Sequence of chain 31.E:
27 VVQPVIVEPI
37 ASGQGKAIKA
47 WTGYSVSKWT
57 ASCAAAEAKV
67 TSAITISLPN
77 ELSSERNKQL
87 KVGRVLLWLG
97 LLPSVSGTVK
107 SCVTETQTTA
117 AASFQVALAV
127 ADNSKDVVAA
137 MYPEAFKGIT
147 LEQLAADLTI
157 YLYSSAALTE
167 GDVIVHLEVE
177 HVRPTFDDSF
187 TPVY

Sequence of chain 36.F:
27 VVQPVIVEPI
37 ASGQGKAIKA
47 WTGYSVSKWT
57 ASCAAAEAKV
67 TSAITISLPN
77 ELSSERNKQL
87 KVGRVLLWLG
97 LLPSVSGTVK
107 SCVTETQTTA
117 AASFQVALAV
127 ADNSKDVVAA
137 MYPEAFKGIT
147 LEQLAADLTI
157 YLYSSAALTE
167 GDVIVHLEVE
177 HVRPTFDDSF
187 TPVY

This small molecule binds to this protein.
Small molecule (SMILES): Nc1ncnc2c1ncn2[C@@H]1O[C@H](COP(=O)=O)[C@@H](O[P](=O)(O)OC[C@H]2O[C@@H](n3ccc(=O)[nH]c3=O)[C@H](O)[C@@H]2O)[C@H]1O

Binding-site contacts:
Ligand atom C1' contacts residue GLU140 of chain 31.E at 3.2 Å.
Ligand atom N9 contacts residue TRP47 of chain 31.E at 4.0 Å.
Ligand atom OP1 contacts residue LYS45 of chain 36.F at 4.3 Å.
Ligand atom C8 contacts residue GLU140 of chain 31.E at 4.1 Å.
Ligand atom C2 contacts residue TRP47 of chain 31.E at 3.8 Å (hydrophobic).
Ligand atom C6 contacts residue TRP47 of chain 31.E at 3.9 Å (hydrophobic).
Ligand atom C5 contacts residue TRP47 of chain 31.E at 4.0 Å (hydrophobic).
Ligand atom O4' contacts residue TRP47 of chain 31.E at 4.0 Å.
Ligand atom N3 contacts residue TRP47 of chain 31.E at 3.9 Å.
Ligand atom O4' contacts residue LYS143 of chain 31.E at 4.2 Å.
Ligand atom C8 contacts residue LYS143 of chain 31.E at 2.8 Å.
Ligand atom C1' contacts residue LYS143 of chain 31.E at 4.0 Å.
Ligand atom C8 contacts residue TRP47 of chain 31.E at 4.0 Å (hydrophobic).
Ligand atom N9 contacts residue LYS143 of chain 31.E at 3.8 Å.
Ligand atom N1 contacts residue TRP47 of chain 31.E at 3.8 Å.
Ligand atom C2' contacts residue GLU140 of chain 31.E at 3.5 Å.
Ligand atom C4 contacts residue TRP47 of chain 31.E at 3.9 Å (hydrophobic).
Ligand atom N6 contacts residue TRP47 of chain 31.E at 4.2 Å.
Ligand atom O4' contacts residue GLU140 of chain 31.E at 4.1 Å.
Ligand atom O2' contacts residue GLU140 of chain 31.E at 3.0 Å (salt-bridge).
Ligand atom N9 contacts residue GLU140 of chain 31.E at 4.1 Å.
Ligand atom N7 contacts residue LYS143 of chain 31.E at 3.7 Å.
Ligand atom N7 contacts residue TRP47 of chain 31.E at 4.0 Å.
Ligand atom C2' contacts residue LYS143 of chain 31.E at 4.5 Å.
Ligand atom C1' contacts residue TRP47 of chain 31.E at 4.3 Å (hydrophobic).